The protein below binds the small molecule below.
Small molecule (SMILES): CC(=O)N[C@H]1[C@H](O[C@H]2[C@H](O)[C@@H](NC(C)=O)CO[C@@H]2CO)O[C@H](CO)[C@@H](O)[C@@H]1O

Binding-site contacts:
Ligand atom C8 contacts residue ASN137 of chain 1.C at 3.3 Å.
Ligand atom C5 contacts residue TYR138 of chain 1.C at 4.4 Å (hydrophobic).
Ligand atom N2 contacts residue CYS15 of chain 1.C at 4.2 Å.
Ligand atom C4 contacts residue ASN137 of chain 1.C at 4.3 Å.
Ligand atom C4 contacts residue ASN17 of chain 1.C at 4.3 Å.
Ligand atom C7 contacts residue CYS15 of chain 1.C at 4.5 Å (hydrophobic).
Ligand atom C6 contacts residue ASN137 of chain 1.C at 3.6 Å.
Ligand atom C1 contacts residue TYR138 of chain 1.C at 4.0 Å (hydrophobic).
Ligand atom C5 contacts residue ASN17 of chain 1.C at 3.7 Å.
Ligand atom C7 contacts residue ASN137 of chain 1.C at 3.5 Å.
Ligand atom O5 contacts residue ASN17 of chain 1.C at 2.4 Å (h-bond).
Ligand atom C1 contacts residue ASN17 of chain 1.C at 1.5 Å.
Ligand atom N2 contacts residue ASN17 of chain 1.C at 2.9 Å (h-bond).
Ligand atom O7 contacts residue ASN17 of chain 1.C at 3.7 Å.
Ligand atom C7 contacts residue ASN17 of chain 1.C at 3.8 Å.
Ligand atom C5 contacts residue ASN137 of chain 1.C at 3.7 Å.
Ligand atom O5 contacts residue TYR138 of chain 1.C at 3.8 Å.
Ligand atom C3 contacts residue ASN17 of chain 1.C at 3.8 Å.
Ligand atom O4 contacts residue ASN137 of chain 1.C at 3.9 Å.
Ligand atom O5 contacts residue ASN137 of chain 1.C at 4.3 Å.
Ligand atom O7 contacts residue ASN137 of chain 1.C at 3.1 Å (h-bond).
Ligand atom C2 contacts residue ASN17 of chain 1.C at 2.5 Å.
Ligand atom C8 contacts residue CYS15 of chain 1.C at 3.3 Å (hydrophobic).

Sequence of chain 1.C:
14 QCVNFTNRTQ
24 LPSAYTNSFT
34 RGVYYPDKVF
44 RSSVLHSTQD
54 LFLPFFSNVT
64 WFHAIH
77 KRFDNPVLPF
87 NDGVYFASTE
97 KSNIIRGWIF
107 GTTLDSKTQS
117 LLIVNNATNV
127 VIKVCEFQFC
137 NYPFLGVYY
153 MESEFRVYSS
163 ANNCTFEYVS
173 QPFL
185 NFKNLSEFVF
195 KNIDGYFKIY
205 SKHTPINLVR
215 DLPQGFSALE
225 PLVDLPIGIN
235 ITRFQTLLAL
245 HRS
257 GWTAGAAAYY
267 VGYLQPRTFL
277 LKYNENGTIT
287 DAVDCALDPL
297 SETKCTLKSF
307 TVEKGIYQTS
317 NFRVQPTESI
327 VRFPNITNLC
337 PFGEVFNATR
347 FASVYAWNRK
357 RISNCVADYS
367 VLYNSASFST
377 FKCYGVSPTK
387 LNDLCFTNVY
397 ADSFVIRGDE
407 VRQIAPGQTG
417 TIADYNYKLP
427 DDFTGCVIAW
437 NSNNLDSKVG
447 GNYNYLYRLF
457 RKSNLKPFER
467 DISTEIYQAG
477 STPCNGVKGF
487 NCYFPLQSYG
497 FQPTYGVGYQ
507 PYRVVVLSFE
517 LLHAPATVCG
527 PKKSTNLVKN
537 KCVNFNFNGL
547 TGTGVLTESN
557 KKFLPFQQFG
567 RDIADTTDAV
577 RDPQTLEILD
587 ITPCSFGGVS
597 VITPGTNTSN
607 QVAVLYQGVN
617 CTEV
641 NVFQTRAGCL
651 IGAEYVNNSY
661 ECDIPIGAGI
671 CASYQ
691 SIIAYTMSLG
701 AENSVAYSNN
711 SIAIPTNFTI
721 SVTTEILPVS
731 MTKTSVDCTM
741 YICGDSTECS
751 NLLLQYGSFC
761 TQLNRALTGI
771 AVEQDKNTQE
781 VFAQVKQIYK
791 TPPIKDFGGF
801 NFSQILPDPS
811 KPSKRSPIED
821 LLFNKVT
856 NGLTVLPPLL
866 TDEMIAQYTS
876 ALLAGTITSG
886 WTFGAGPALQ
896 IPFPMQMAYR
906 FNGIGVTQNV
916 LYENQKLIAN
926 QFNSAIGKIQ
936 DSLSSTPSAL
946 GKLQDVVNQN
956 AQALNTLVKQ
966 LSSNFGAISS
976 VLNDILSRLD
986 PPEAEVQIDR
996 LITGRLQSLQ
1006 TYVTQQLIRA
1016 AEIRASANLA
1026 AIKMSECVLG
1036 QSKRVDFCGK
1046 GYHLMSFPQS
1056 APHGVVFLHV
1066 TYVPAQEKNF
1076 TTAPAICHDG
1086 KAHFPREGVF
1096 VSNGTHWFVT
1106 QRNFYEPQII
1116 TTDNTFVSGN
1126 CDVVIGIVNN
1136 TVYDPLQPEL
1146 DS